Binding-site contacts:
Ligand atom O3 contacts residue ALA209 of chain 1.C at 3.9 Å.
Ligand atom O3 contacts residue GLU188 of chain 1.C at 2.9 Å (salt-bridge).
Ligand atom O3 contacts residue GLY211 of chain 1.C at 3.8 Å.
Ligand atom C1 contacts residue GLU188 of chain 1.C at 3.6 Å.
Ligand atom C1 contacts residue ASP212 of chain 1.C at 3.8 Å.
Ligand atom O2 contacts residue MET276 of chain 1.C at 4.1 Å.
Ligand atom O4 contacts residue MG1 of chain 1.T at 2.3 Å.
Ligand atom O1 contacts residue MG1 of chain 1.T at 4.1 Å.
Ligand atom C2 contacts residue ALA209 of chain 1.C at 3.8 Å (hydrophobic).
Ligand atom C2 contacts residue GLU188 of chain 1.C at 3.9 Å.
Ligand atom C1 contacts residue ALA209 of chain 1.C at 3.5 Å (hydrophobic).
Ligand atom O4 contacts residue ASP212 of chain 1.C at 4.2 Å.
Ligand atom O2 contacts residue THR244 of chain 1.C at 3.5 Å (h-bond).
Ligand atom O2 contacts residue LYS186 of chain 1.C at 3.8 Å.
Ligand atom O2 contacts residue MET207 of chain 1.C at 4.1 Å.
Ligand atom O4 contacts residue LYS186 of chain 1.C at 2.8 Å (salt-bridge).
Ligand atom O3 contacts residue MG1 of chain 1.T at 2.0 Å.
Ligand atom C2 contacts residue THR244 of chain 1.C at 4.0 Å.
Ligand atom O2 contacts residue MG1 of chain 1.T at 4.2 Å.
Ligand atom O1 contacts residue THR244 of chain 1.C at 2.6 Å (h-bond).
Ligand atom O1 contacts residue ASP212 of chain 1.C at 3.9 Å.
Ligand atom O4 contacts residue GLU188 of chain 1.C at 3.4 Å (salt-bridge).
Ligand atom C1 contacts residue ARG210 of chain 1.C at 4.4 Å.
Ligand atom O1 contacts residue ARG210 of chain 1.C at 3.4 Å (salt-bridge).
Ligand atom O3 contacts residue ASP212 of chain 1.C at 3.0 Å (salt-bridge).
Ligand atom O2 contacts residue ARG87 of chain 1.C at 4.1 Å.
Ligand atom C2 contacts residue MG1 of chain 1.T at 3.0 Å.
Ligand atom O1 contacts residue ALA209 of chain 1.C at 3.2 Å.
Ligand atom C1 contacts residue THR244 of chain 1.C at 3.7 Å.
Ligand atom O4 contacts residue ARG87 of chain 1.C at 4.4 Å.
Ligand atom C1 contacts residue MG1 of chain 1.T at 2.8 Å.
Ligand atom O2 contacts residue ALA209 of chain 1.C at 4.1 Å.
Ligand atom O4 contacts residue ALA209 of chain 1.C at 4.4 Å.
Ligand atom O1 contacts residue GLY211 of chain 1.C at 2.9 Å (h-bond).
Ligand atom C1 contacts residue GLY211 of chain 1.C at 3.8 Å.
Ligand atom C2 contacts residue LYS186 of chain 1.C at 3.6 Å.

Sequence of chain 1.C:
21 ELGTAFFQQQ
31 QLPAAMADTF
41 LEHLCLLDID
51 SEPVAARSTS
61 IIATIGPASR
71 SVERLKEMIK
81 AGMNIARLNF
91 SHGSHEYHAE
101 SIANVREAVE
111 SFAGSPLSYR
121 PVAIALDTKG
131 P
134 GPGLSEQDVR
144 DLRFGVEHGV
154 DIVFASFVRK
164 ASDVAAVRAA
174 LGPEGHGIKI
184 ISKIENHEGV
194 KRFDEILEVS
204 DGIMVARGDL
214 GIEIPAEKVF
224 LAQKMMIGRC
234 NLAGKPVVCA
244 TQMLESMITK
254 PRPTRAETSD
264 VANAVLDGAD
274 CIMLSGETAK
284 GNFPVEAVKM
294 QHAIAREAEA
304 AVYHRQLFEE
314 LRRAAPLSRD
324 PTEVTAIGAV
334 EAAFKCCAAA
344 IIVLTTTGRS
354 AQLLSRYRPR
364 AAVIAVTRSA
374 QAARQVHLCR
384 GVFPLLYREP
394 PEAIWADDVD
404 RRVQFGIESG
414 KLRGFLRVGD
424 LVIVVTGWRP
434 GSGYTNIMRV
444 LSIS

This small molecule binds to this protein.
Small molecule (SMILES): O=C([O-])C(=O)[O-]